Binding-site contacts:
Ligand atom O23 contacts residue ILE341 of chain 1.F at 2.7 Å (h-bond).
Ligand atom O31 contacts residue ALA343 of chain 1.F at 3.7 Å.
Ligand atom C25 contacts residue ALA217 of chain 1.F at 2.9 Å (hydrophobic).
Ligand atom O23 contacts residue ILE219 of chain 1.F at 3.7 Å.
Ligand atom N7 contacts residue ARG366 of chain 1.F at 3.2 Å (salt-bridge).
Ligand atom C38 contacts residue ARG242 of chain 1.F at 3.4 Å.
Ligand atom N7 contacts residue ALA340 of chain 1.F at 3.7 Å.
Ligand atom N42 contacts residue ARG242 of chain 1.F at 3.7 Å.
Ligand atom N7 contacts residue PHE374 of chain 1.F at 3.6 Å.
Ligand atom C8 contacts residue ALA339 of chain 1.F at 3.5 Å (hydrophobic).
Ligand atom N64 contacts residue ARG242 of chain 1.F at 3.4 Å (salt-bridge).
Ligand atom N01 contacts residue PRO281 of chain 1.F at 3.6 Å.
Ligand atom C5 contacts residue ARG366 of chain 1.F at 3.6 Å.
Ligand atom O19 contacts residue ARG242 of chain 1.F at 3.0 Å (salt-bridge).
Ligand atom N01 contacts residue GLN279 of chain 1.F at 3.5 Å (h-bond).
Ligand atom O17 contacts residue TYR304 of chain 1.F at 3.7 Å.
Ligand atom C37 contacts residue ARG242 of chain 1.F at 3.7 Å.
Ligand atom N35 contacts residue PHE139 of chain 1.F at 3.4 Å.
Ligand atom N01 contacts residue ARG366 of chain 1.F at 3.3 Å (salt-bridge).
Ligand atom O20 contacts residue ILE341 of chain 1.F at 3.0 Å (h-bond).
Ligand atom C2 contacts residue ALA278 of chain 1.F at 3.6 Å (hydrophobic).
Ligand atom O20 contacts residue PRO342 of chain 1.F at 3.6 Å.
Ligand atom O44 contacts residue SER277 of chain 1.F at 3.1 Å.
Ligand atom O23 contacts residue ALA343 of chain 1.F at 2.9 Å (h-bond).
Ligand atom O44 contacts residue TYR304 of chain 1.F at 3.3 Å.
Ligand atom O4' contacts residue ALA340 of chain 1.F at 3.5 Å.
Ligand atom N1 contacts residue ALA278 of chain 1.F at 3.6 Å.
Ligand atom C5 contacts residue ALA340 of chain 1.F at 3.7 Å (hydrophobic).
Ligand atom N42 contacts residue LEU216 of chain 1.F at 3.5 Å.
Ligand atom N39 contacts residue ARG242 of chain 1.F at 3.3 Å (salt-bridge).
Ligand atom N39 contacts residue PHE240 of chain 1.F at 3.7 Å.
Ligand atom C40 contacts residue PHE240 of chain 1.F at 3.4 Å (hydrophobic).
Ligand atom C40 contacts residue ARG242 of chain 1.F at 3.4 Å.
Ligand atom C22 contacts residue ILE341 of chain 1.F at 3.5 Å (hydrophobic).
Ligand atom C24 contacts residue ALA217 of chain 1.F at 3.0 Å (hydrophobic).
Ligand atom C36 contacts residue LEU216 of chain 1.F at 3.6 Å (hydrophobic).
Ligand atom C16 contacts residue SER277 of chain 1.F at 3.4 Å.
Ligand atom O23 contacts residue PRO342 of chain 1.F at 3.1 Å.
Ligand atom C34 contacts residue PHE139 of chain 1.F at 3.4 Å (hydrophobic).
Ligand atom O31 contacts residue ALA217 of chain 1.F at 3.5 Å (h-bond).

Sequence of chain 1.F:
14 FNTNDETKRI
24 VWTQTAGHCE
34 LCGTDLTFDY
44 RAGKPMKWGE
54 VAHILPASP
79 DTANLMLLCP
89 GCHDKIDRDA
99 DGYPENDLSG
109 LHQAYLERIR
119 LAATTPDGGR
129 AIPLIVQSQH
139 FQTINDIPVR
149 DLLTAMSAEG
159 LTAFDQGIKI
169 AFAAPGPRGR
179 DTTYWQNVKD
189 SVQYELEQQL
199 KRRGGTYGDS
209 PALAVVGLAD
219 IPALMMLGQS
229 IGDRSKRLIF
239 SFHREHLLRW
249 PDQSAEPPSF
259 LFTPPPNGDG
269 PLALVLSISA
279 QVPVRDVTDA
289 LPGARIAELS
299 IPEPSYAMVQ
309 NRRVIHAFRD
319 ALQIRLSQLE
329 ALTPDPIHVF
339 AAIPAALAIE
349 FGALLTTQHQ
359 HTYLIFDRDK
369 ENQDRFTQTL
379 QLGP

This protein binds this small molecule.
Small molecule (SMILES): Nc1ncnc2c1ncn2[C@@H]1O[C@@H]2COP(=O)(O)O[C@@H]3[C@H](O)[C@@H](COP(=O)(O)O[C@H]2[C@H]1O)O[C@H]3n1cnc2c(N)ncnc21